Binding-site contacts:
Ligand atom C contacts residue ASP77 of chain 1.A at 3.5 Å.
Ligand atom C contacts residue LYS146 of chain 1.A at 3.6 Å.
Ligand atom NH1 contacts residue TRP167 of chain 1.A at 3.2 Å (h-bond).
Ligand atom N contacts residue GLU63 of chain 1.A at 3.1 Å (salt-bridge).
Ligand atom CG contacts residue GLU63 of chain 1.A at 3.2 Å.
Ligand atom OG contacts residue THR73 of chain 1.A at 3.1 Å (h-bond).
Ligand atom NE2 contacts residue MET45 of chain 1.A at 3.1 Å.
Ligand atom C contacts residue TYR7 of chain 1.A at 3.4 Å (hydrophobic).
Ligand atom O contacts residue TRP147 of chain 1.A at 3.0 Å (h-bond).
Ligand atom N contacts residue ASP77 of chain 1.A at 2.9 Å (salt-bridge).
Ligand atom CA contacts residue TYR7 of chain 1.A at 3.3 Å (hydrophobic).
Ligand atom CD1 contacts residue TYR99 of chain 1.A at 3.6 Å (hydrophobic).
Ligand atom CA contacts residue TYR99 of chain 1.A at 3.5 Å (hydrophobic).
Ligand atom NE contacts residue THR163 of chain 1.A at 3.5 Å.
Ligand atom N contacts residue TYR99 of chain 1.A at 3.0 Å (h-bond).
Ligand atom O contacts residue LYS146 of chain 1.A at 2.9 Å.
Ligand atom N contacts residue TYR7 of chain 1.A at 3.5 Å (h-bond).
Ligand atom O contacts residue THR73 of chain 1.A at 2.9 Å (h-bond).
Ligand atom CB contacts residue TYR159 of chain 1.A at 3.6 Å (hydrophobic).
Ligand atom O contacts residue THR73 of chain 1.A at 3.6 Å.
Ligand atom CB contacts residue ASP77 of chain 1.A at 2.9 Å.
Ligand atom C contacts residue THR143 of chain 1.A at 3.5 Å.
Ligand atom OXT contacts residue THR143 of chain 1.A at 2.6 Å (h-bond).
Ligand atom CG contacts residue GLU63 of chain 1.A at 3.5 Å.
Ligand atom CD contacts residue TRP167 of chain 1.A at 3.5 Å (hydrophobic).
Ligand atom N contacts residue TYR159 of chain 1.A at 3.5 Å.
Ligand atom CB contacts residue TYR99 of chain 1.A at 3.3 Å (hydrophobic).
Ligand atom N contacts residue TYR7 of chain 1.A at 2.9 Å (h-bond).
Ligand atom N contacts residue TYR171 of chain 1.A at 2.8 Å (h-bond).
Ligand atom CD contacts residue GLU63 of chain 1.A at 3.6 Å.
Ligand atom CD2 contacts residue ARG97 of chain 1.A at 3.1 Å.
Ligand atom CA contacts residue TYR171 of chain 1.A at 3.6 Å (hydrophobic).
Ligand atom O contacts residue LYS146 of chain 1.A at 3.1 Å.
Ligand atom OXT contacts residue TYR84 of chain 1.A at 2.8 Å (h-bond).
Ligand atom O contacts residue TYR159 of chain 1.A at 2.7 Å (h-bond).
Ligand atom OG contacts residue VAL76 of chain 1.A at 3.5 Å.
Ligand atom CB contacts residue THR143 of chain 1.A at 3.4 Å.
Ligand atom OG contacts residue ASP77 of chain 1.A at 2.8 Å (salt-bridge).
Ligand atom CA contacts residue ASP77 of chain 1.A at 3.1 Å.
Ligand atom NE2 contacts residue GLU63 of chain 1.A at 3.0 Å (salt-bridge).

A protein and the small-molecule ligand that binds it are described below.
Small molecule (SMILES): CC[C@H](C)[C@H](NC(=O)[C@H](CO)NC(=O)[C@H](CC(C)C)NC(=O)[C@H](CO)NC(=O)[C@H](C)NC(=O)[C@H](CCC(N)=O)NC(=O)[C@@H](N)CCCN=C(N)N)C(=O)N[C@@H](CO)C(=O)N[C@H](C(=O)O)C(C)C

Sequence of chain 1.A:
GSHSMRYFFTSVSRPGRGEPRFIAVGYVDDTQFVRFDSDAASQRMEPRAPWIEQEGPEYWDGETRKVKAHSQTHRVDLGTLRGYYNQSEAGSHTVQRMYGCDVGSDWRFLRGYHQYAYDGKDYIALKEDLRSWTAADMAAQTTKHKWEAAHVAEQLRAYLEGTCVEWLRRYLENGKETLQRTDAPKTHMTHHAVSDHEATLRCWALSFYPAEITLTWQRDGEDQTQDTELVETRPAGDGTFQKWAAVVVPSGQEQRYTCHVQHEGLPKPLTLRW